This protein binds this small molecule.
Small molecule (SMILES): CC(=O)N[C@@H]1[C@@H](O)[C@H](O)[C@@H](CO)O[C@H]1O

Sequence of chain 1.C:
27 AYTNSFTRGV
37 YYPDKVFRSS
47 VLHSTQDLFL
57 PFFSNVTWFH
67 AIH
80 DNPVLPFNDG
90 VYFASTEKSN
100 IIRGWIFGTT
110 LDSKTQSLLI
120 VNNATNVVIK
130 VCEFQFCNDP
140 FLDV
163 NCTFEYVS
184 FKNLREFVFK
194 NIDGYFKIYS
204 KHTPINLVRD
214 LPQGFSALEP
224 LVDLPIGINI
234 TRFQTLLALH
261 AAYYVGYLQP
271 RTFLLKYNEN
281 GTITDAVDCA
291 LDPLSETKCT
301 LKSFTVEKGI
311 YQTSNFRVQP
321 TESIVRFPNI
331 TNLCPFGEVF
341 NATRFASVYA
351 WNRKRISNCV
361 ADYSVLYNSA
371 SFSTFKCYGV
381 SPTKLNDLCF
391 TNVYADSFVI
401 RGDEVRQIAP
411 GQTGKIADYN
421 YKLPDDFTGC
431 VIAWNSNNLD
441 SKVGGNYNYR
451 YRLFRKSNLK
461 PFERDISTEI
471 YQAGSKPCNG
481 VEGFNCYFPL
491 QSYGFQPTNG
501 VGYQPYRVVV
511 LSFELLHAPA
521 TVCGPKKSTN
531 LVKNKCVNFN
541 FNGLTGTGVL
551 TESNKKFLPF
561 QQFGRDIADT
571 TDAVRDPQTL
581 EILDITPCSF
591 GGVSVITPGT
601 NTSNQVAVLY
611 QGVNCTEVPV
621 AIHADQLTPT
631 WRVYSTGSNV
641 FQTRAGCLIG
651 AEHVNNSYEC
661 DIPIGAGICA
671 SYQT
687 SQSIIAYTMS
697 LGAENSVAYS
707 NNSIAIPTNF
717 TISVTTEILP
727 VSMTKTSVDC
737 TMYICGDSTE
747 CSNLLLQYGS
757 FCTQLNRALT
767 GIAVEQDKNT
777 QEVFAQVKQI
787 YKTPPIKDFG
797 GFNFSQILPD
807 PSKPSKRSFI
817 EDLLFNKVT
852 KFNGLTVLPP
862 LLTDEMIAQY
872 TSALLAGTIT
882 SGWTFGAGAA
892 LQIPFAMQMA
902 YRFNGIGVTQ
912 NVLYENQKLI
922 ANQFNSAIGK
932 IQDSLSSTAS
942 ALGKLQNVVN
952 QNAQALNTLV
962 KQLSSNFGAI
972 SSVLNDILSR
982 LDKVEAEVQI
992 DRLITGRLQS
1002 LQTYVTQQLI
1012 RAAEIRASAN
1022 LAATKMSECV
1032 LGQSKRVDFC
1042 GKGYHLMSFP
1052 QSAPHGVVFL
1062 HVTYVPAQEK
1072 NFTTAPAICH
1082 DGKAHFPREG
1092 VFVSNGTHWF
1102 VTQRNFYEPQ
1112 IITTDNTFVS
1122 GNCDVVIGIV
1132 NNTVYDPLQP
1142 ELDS

Binding-site contacts:
Ligand atom C3 contacts residue ASN655 of chain 1.C at 3.8 Å.
Ligand atom C2 contacts residue ASN655 of chain 1.C at 2.5 Å.
Ligand atom C1 contacts residue ASN655 of chain 1.C at 1.4 Å.
Ligand atom C7 contacts residue ASN655 of chain 1.C at 3.3 Å.
Ligand atom C4 contacts residue ASN655 of chain 1.C at 4.2 Å.
Ligand atom O5 contacts residue ASN655 of chain 1.C at 2.3 Å (h-bond).
Ligand atom O7 contacts residue ASN655 of chain 1.C at 3.2 Å (h-bond).
Ligand atom N2 contacts residue ASN655 of chain 1.C at 3.0 Å (h-bond).
Ligand atom C5 contacts residue ASN655 of chain 1.C at 3.7 Å.